This small molecule binds to this protein.
Small molecule (SMILES): Nc1ccn([C@@H]2O[C@H](CO[P](=O)(O)O[C@H]3[C@@H](O)[C@H](n4ccc(N)nc4=O)O[C@@H]3CO[P](=O)(O)O[C@H]3[C@@H](O)[C@H](n4cnc5c(N)ncnc54)O[C@@H]3COP(=O)=O)[C@@H](O[P](=O)(O)OC[C@H]3O[C@@H](n4cnc5c(N)ncnc54)[C@H](O)[C@@H]3O)[C@H]2O)c(=O)n1

Binding-site contacts:
Ligand atom O3' contacts residue FME1 of chain 1.FA at 1.4 Å.
Ligand atom P contacts residue MG1 of chain 1.GA at 3.5 Å.
Ligand atom C2' contacts residue JJH1 of chain 1.MO at 4.0 Å.
Ligand atom OP2 contacts residue MG1 of chain 1.GA at 2.1 Å.
Ligand atom C1' contacts residue FME1 of chain 1.FA at 4.0 Å.
Ligand atom C4' contacts residue JJH1 of chain 1.MO at 3.8 Å.
Ligand atom O5' contacts residue MG1 of chain 1.GA at 4.2 Å.
Ligand atom P contacts residue MG1 of chain 1.GA at 4.2 Å.
Ligand atom C5' contacts residue MG1 of chain 1.GA at 4.0 Å.
Ligand atom C5' contacts residue JJH1 of chain 1.MO at 3.1 Å.
Ligand atom C4' contacts residue FME1 of chain 1.FA at 3.6 Å.
Ligand atom O2' contacts residue JJH1 of chain 1.MO at 3.9 Å.
Ligand atom O4' contacts residue FME1 of chain 1.FA at 4.4 Å.
Ligand atom C3' contacts residue JJH1 of chain 1.MO at 3.5 Å.
Ligand atom C2' contacts residue FME1 of chain 1.FA at 3.1 Å.
Ligand atom O5' contacts residue JJH1 of chain 1.MO at 4.2 Å.
Ligand atom C3' contacts residue FME1 of chain 1.FA at 2.3 Å.
Ligand atom OP1 contacts residue MG1 of chain 1.GA at 4.0 Å.
Ligand atom O2' contacts residue FME1 of chain 1.FA at 2.5 Å (h-bond).
Ligand atom OP1 contacts residue MG1 of chain 1.GA at 2.8 Å.